Sequence of chain 8.A:
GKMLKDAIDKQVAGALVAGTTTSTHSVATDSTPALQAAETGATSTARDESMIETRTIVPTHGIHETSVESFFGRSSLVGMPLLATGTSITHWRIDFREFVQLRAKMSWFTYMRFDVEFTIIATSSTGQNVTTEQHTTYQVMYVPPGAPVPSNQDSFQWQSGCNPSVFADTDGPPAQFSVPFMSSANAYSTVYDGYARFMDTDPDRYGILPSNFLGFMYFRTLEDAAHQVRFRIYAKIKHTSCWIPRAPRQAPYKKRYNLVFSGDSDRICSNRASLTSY

Binding-site contacts:
Ligand atom C8 contacts residue TRP38 of chain 56.B at 4.3 Å (hydrophobic).
Ligand atom N7 contacts residue TRP38 of chain 56.B at 4.2 Å.
Ligand atom N9 contacts residue TRP38 of chain 56.B at 3.7 Å.
Ligand atom N6 contacts residue VAL30 of chain 8.A at 4.3 Å.
Ligand atom C2 contacts residue TRP38 of chain 56.B at 3.1 Å (hydrophobic).
Ligand atom C6 contacts residue TRP38 of chain 56.B at 3.6 Å (hydrophobic).
Ligand atom C5 contacts residue TRP38 of chain 56.B at 3.7 Å (hydrophobic).
Ligand atom O2' contacts residue HIS28 of chain 8.A at 3.2 Å (h-bond).
Ligand atom N6 contacts residue TRP38 of chain 56.B at 4.0 Å.
Ligand atom N3 contacts residue TRP38 of chain 56.B at 3.2 Å.
Ligand atom N1 contacts residue TRP38 of chain 56.B at 3.3 Å.
Ligand atom C4 contacts residue TRP38 of chain 56.B at 3.5 Å (hydrophobic).
Ligand atom C1' contacts residue TRP38 of chain 56.B at 4.0 Å (hydrophobic).
Ligand atom O2' contacts residue TRP38 of chain 56.B at 4.2 Å.

A small-molecule ligand and the protein it binds are described below.
Small molecule (SMILES): Nc1ncnc2c1ncn2[C@@H]1O[C@H](COP(=O)=O)[C@@H](O[P](=O)(O)OC[C@H]2O[C@@H](n3ccc(=O)[nH]c3=O)[C@H](O)[C@@H]2O)[C@H]1O

Sequence of chain 56.B:
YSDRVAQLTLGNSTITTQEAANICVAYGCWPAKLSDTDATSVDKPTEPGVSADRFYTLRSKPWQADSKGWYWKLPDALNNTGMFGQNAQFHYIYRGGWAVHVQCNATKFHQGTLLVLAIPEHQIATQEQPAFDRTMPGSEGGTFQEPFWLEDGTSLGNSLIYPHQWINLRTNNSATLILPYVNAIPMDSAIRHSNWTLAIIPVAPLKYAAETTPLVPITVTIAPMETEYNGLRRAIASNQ